Binding-site contacts:
Ligand atom OP2 contacts residue TYR85 of chain 60.E at 2.6 Å (h-bond).
Ligand atom C4 contacts residue TYR85 of chain 60.E at 3.5 Å (hydrophobic).
Ligand atom P contacts residue ARG49 of chain 19.E at 3.0 Å.
Ligand atom O2 contacts residue ASN87 of chain 60.E at 3.3 Å (h-bond).
Ligand atom OP2 contacts residue SER51 of chain 19.E at 3.4 Å (h-bond).
Ligand atom OP1 contacts residue SER52 of chain 19.E at 3.2 Å.
Ligand atom O2' contacts residue GLU63 of chain 60.E at 3.2 Å (salt-bridge).
Ligand atom C5' contacts residue ARG49 of chain 19.E at 3.5 Å.
Ligand atom C3' contacts residue TYR85 of chain 60.E at 3.4 Å (hydrophobic).
Ligand atom C8 contacts residue LYS61 of chain 60.E at 3.4 Å.
Ligand atom N6 contacts residue THR59 of chain 60.E at 2.8 Å (h-bond).
Ligand atom C5 contacts residue THR45 of chain 60.E at 3.2 Å.
Ligand atom OP1 contacts residue ASN55 of chain 19.E at 2.8 Å (h-bond).
Ligand atom N9 contacts residue LYS61 of chain 60.E at 3.3 Å (salt-bridge).
Ligand atom O3' contacts residue SER51 of chain 19.E at 3.3 Å (h-bond).
Ligand atom P contacts residue SER51 of chain 19.E at 3.5 Å.
Ligand atom C2' contacts residue TYR85 of chain 60.E at 3.4 Å (hydrophobic).
Ligand atom N7 contacts residue THR45 of chain 60.E at 2.6 Å (h-bond).
Ligand atom N1 contacts residue SER47 of chain 60.E at 2.9 Å (h-bond).
Ligand atom C5' contacts residue SER51 of chain 19.E at 3.3 Å.
Ligand atom C2 contacts residue SER47 of chain 60.E at 3.2 Å.
Ligand atom N7 contacts residue LYS61 of chain 60.E at 3.3 Å.
Ligand atom O4' contacts residue LYS61 of chain 60.E at 2.8 Å (salt-bridge).
Ligand atom C5' contacts residue TYR85 of chain 60.E at 2.9 Å (hydrophobic).
Ligand atom OP1 contacts residue SER51 of chain 19.E at 2.9 Å (h-bond).
Ligand atom O2' contacts residue TYR85 of chain 60.E at 3.4 Å.
Ligand atom N1 contacts residue TYR85 of chain 60.E at 3.5 Å.
Ligand atom N3 contacts residue TYR85 of chain 60.E at 3.5 Å.
Ligand atom OP2 contacts residue ARG49 of chain 19.E at 2.3 Å (salt-bridge).
Ligand atom N6 contacts residue THR45 of chain 60.E at 2.7 Å (h-bond).
Ligand atom OP2 contacts residue ASN55 of chain 19.E at 3.4 Å (h-bond).
Ligand atom N6 contacts residue CYS46 of chain 60.E at 3.3 Å (h-bond).
Ligand atom OP1 contacts residue SER51 of chain 19.E at 3.5 Å.
Ligand atom OP2 contacts residue LYS57 of chain 19.E at 2.6 Å (salt-bridge).
Ligand atom OP1 contacts residue ARG49 of chain 19.E at 2.5 Å (salt-bridge).
Ligand atom C4' contacts residue TYR85 of chain 60.E at 3.2 Å (hydrophobic).
Ligand atom C2' contacts residue GLU63 of chain 60.E at 3.5 Å.
Ligand atom OP2 contacts residue LYS43 of chain 60.E at 2.7 Å (salt-bridge).
Ligand atom O3' contacts residue ARG49 of chain 19.E at 3.4 Å (salt-bridge).
Ligand atom C6 contacts residue THR45 of chain 60.E at 3.3 Å.

A protein and the small-molecule ligand that binds it are described below.
Small molecule (SMILES): N=c1ccn([C@@H]2O[C@H](CO[P](=O)(O)O[C@H]3[C@@H](O)[C@H](n4cnc5c(N)ncnc54)O[C@@H]3CO[P](=O)(O)O[C@H]3[C@@H](O)[C@H](n4ccc(N)nc4=O)O[C@@H]3CO[P](=O)(O)O[C@H]3[C@@H](O)[C@H](n4ccc(=O)[nH]c4=O)O[C@@H]3CO[P](=O)(O)O[C@H]3[C@@H](O)[C@H](n4cnc5c(N)ncnc54)O[C@@H]3CO[P](=O)(O)O[C@H]3[C@@H](O)[C@H](n4cnc5c(=O)nc(N)[nH]c54)O[C@@H]3CO[P](=O)(O)O[C@H]3[C@@H](O)[C@H](n4cnc5c(=O)nc(N)[nH]c54)O[C@@H]3CO)[C@@H](O[P](=O)(O)OC[C@H]3O[C@@H](n4ccc(N)nc4=O)[C@H](O)[C@@H]3O)[C@H]2O)c(=O)[nH]1

Sequence of chain 19.E:
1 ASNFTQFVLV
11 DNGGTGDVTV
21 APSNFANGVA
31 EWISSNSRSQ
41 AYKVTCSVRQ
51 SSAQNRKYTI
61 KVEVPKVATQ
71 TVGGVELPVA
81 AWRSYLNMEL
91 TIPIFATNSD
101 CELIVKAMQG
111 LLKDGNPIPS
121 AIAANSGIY

Sequence of chain 60.E:
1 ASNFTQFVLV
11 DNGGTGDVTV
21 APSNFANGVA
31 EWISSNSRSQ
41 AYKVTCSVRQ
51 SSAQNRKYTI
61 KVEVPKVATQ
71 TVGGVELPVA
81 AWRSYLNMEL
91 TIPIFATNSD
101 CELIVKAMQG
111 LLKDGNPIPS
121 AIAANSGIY